Sequence of chain 47.B:
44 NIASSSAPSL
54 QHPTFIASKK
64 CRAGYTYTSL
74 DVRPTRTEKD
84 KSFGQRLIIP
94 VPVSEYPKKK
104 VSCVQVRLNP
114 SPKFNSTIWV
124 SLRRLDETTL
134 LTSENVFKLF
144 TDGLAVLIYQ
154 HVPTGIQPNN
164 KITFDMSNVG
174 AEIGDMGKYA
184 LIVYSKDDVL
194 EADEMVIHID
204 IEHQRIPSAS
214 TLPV

A small-molecule ligand and the protein it binds are described below.
Small molecule (SMILES): Nc1ncnc2c1ncn2[C@@H]1O[C@H](CO[P](=O)(O)O[C@H]2[C@@H](O)[C@H](n3cnc4c(N)ncnc43)O[C@@H]2CO[P](=O)(O)O[C@H]2[C@@H](O)[C@H](n3cnc4c(N)ncnc43)O[C@@H]2CO)[C@@H](O)[C@H]1O

Binding-site contacts:
Ligand atom O2' contacts residue ALA66 of chain 47.B at 3.6 Å.
Ligand atom O2' contacts residue ARG65 of chain 47.B at 4.3 Å.
Ligand atom O2' contacts residue ARG208 of chain 47.B at 4.1 Å.
Ligand atom OP1 contacts residue SER211 of chain 47.B at 4.3 Å.
Ligand atom C1' contacts residue GLY67 of chain 47.B at 4.4 Å.
Ligand atom O5' contacts residue ARG208 of chain 46.C at 4.0 Å.
Ligand atom N3 contacts residue ARG65 of chain 47.B at 4.1 Å.
Ligand atom O2' contacts residue GLY67 of chain 47.B at 3.3 Å (h-bond).
Ligand atom OP1 contacts residue ARG208 of chain 46.C at 4.1 Å.
Ligand atom OP1 contacts residue ARG208 of chain 47.B at 4.1 Å.
Ligand atom P contacts residue ARG208 of chain 46.C at 4.5 Å.
Ligand atom OP2 contacts residue ARG208 of chain 46.C at 4.4 Å.

Sequence of chain 46.C:
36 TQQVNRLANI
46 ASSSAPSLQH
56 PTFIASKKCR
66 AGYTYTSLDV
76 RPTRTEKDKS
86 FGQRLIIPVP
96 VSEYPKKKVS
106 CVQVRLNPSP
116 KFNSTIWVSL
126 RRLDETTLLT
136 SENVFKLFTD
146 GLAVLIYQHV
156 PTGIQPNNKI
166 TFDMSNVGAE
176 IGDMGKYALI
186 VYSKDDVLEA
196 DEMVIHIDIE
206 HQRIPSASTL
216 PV